This small molecule binds to this protein.
Small molecule (SMILES): CC(=O)N[C@H]1[C@H](O[C@H]2[C@H](O)[C@@H](NC(C)=O)CO[C@@H]2CO)O[C@H](CO)[C@@H](O[C@@H]2O[C@H](CO)[C@@H](O)[C@H](O)[C@@H]2O)[C@@H]1O

Binding-site contacts:
Ligand atom N2 contacts residue ASN225 of chain 7.E at 3.0 Å (h-bond).
Ligand atom C7 contacts residue ASN225 of chain 7.E at 3.1 Å.
Ligand atom C5 contacts residue MET223 of chain 7.E at 4.0 Å (hydrophobic).
Ligand atom C6 contacts residue ASP283 of chain 7.E at 3.8 Å.
Ligand atom O6 contacts residue ASP283 of chain 7.E at 3.8 Å.
Ligand atom O3 contacts residue LYS220 of chain 7.E at 3.8 Å.
Ligand atom C4 contacts residue MET223 of chain 7.E at 4.0 Å (hydrophobic).
Ligand atom O7 contacts residue MET223 of chain 7.E at 3.5 Å.
Ligand atom C8 contacts residue ARG251 of chain 7.E at 3.5 Å.
Ligand atom C3 contacts residue LYS220 of chain 7.E at 4.1 Å.
Ligand atom C7 contacts residue MET223 of chain 7.E at 3.6 Å (hydrophobic).
Ligand atom C2 contacts residue ASP283 of chain 7.E at 3.8 Å.
Ligand atom O7 contacts residue ARG251 of chain 7.E at 4.3 Å.
Ligand atom C3 contacts residue ASN225 of chain 7.E at 3.8 Å.
Ligand atom O5 contacts residue LYS220 of chain 7.E at 3.4 Å.
Ligand atom C4 contacts residue LYS220 of chain 7.E at 3.4 Å.
Ligand atom C1 contacts residue LYS220 of chain 7.E at 4.0 Å.
Ligand atom C1 contacts residue LYS220 of chain 7.E at 4.2 Å.
Ligand atom C2 contacts residue LYS220 of chain 7.E at 3.8 Å.
Ligand atom C7 contacts residue ARG251 of chain 7.E at 4.0 Å.
Ligand atom C8 contacts residue MET223 of chain 7.E at 3.3 Å (hydrophobic).
Ligand atom C8 contacts residue SER252 of chain 7.E at 3.4 Å.
Ligand atom N2 contacts residue LYS220 of chain 7.E at 4.1 Å.
Ligand atom N2 contacts residue MET223 of chain 7.E at 3.8 Å.
Ligand atom C7 contacts residue SER252 of chain 7.E at 3.5 Å.
Ligand atom C1 contacts residue ASN225 of chain 7.E at 1.4 Å.
Ligand atom C4 contacts residue ASN225 of chain 7.E at 4.2 Å.
Ligand atom O4 contacts residue MET223 of chain 7.E at 3.7 Å.
Ligand atom C6 contacts residue LYS220 of chain 7.E at 4.0 Å.
Ligand atom O7 contacts residue ASN225 of chain 7.E at 2.9 Å (h-bond).
Ligand atom O3 contacts residue ASP283 of chain 7.E at 4.3 Å.
Ligand atom O6 contacts residue TYR243 of chain 7.E at 4.0 Å.
Ligand atom O7 contacts residue LYS220 of chain 7.E at 4.0 Å.
Ligand atom C5 contacts residue ASN225 of chain 7.E at 3.6 Å.
Ligand atom O5 contacts residue ASN225 of chain 7.E at 2.3 Å (h-bond).
Ligand atom O4 contacts residue LYS220 of chain 7.E at 4.2 Å.
Ligand atom C2 contacts residue ASN225 of chain 7.E at 2.5 Å.
Ligand atom C3 contacts residue MET223 of chain 7.E at 3.7 Å (hydrophobic).
Ligand atom C5 contacts residue LYS220 of chain 7.E at 4.0 Å.
Ligand atom O7 contacts residue SER252 of chain 7.E at 2.9 Å (h-bond).

Sequence of chain 7.E:
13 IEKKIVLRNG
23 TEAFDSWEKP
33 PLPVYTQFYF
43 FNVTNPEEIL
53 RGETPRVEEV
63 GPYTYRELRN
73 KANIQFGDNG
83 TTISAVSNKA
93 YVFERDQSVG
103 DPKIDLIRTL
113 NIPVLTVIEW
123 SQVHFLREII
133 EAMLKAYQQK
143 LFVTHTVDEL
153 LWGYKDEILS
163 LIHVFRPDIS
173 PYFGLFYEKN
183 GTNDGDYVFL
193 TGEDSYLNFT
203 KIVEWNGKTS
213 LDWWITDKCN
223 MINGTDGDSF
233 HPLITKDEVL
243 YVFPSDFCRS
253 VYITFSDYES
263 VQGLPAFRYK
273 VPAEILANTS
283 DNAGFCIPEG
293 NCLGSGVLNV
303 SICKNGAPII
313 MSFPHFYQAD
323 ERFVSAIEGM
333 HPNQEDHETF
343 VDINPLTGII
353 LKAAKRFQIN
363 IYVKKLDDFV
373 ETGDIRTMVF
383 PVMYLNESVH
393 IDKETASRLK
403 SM